The protein below binds the small molecule below.
Small molecule (SMILES): CC(=O)N[C@H]1[C@H](O[C@H]2[C@H](O)[C@@H](NC(C)=O)CO[C@@H]2CO)O[C@H](CO)[C@@H](O[C@H]2O[C@H](CO)[C@@H](O)[C@H](O)[C@@H]2O)[C@@H]1O

Sequence of chain 3.A:
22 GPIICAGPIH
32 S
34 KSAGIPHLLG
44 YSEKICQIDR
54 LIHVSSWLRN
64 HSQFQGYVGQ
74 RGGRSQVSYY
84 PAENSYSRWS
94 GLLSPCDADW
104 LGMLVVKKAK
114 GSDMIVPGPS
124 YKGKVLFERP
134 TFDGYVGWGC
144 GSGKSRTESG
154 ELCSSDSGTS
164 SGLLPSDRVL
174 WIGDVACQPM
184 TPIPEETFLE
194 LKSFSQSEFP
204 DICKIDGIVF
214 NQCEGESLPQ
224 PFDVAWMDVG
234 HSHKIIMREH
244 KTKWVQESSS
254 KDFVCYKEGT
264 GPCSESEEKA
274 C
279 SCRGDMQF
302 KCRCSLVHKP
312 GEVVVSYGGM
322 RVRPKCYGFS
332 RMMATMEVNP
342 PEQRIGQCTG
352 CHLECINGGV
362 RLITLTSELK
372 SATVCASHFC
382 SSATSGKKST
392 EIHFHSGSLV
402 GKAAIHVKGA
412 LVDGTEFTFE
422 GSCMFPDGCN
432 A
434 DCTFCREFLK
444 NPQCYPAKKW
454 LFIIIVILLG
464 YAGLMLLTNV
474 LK

Binding-site contacts:
Ligand atom C3 contacts residue ASN63 of chain 3.A at 3.8 Å.
Ligand atom O7 contacts residue HIS64 of chain 3.A at 4.2 Å.
Ligand atom C4 contacts residue ASN63 of chain 3.A at 4.2 Å.
Ligand atom O5 contacts residue HIS40 of chain 3.A at 3.7 Å.
Ligand atom N2 contacts residue ASN63 of chain 3.A at 2.9 Å (h-bond).
Ligand atom C7 contacts residue SER59 of chain 3.A at 4.0 Å.
Ligand atom C8 contacts residue ASN63 of chain 3.A at 4.2 Å.
Ligand atom O6 contacts residue LEU41 of chain 3.A at 4.5 Å.
Ligand atom C7 contacts residue HIS56 of chain 3.A at 4.3 Å.
Ligand atom C8 contacts residue TRP60 of chain 3.A at 3.6 Å (hydrophobic).
Ligand atom C7 contacts residue ASN63 of chain 3.A at 3.0 Å.
Ligand atom C6 contacts residue LEU42 of chain 3.A at 4.4 Å (hydrophobic).
Ligand atom C7 contacts residue TRP60 of chain 3.A at 4.4 Å (hydrophobic).
Ligand atom O7 contacts residue ASN63 of chain 3.A at 2.7 Å (h-bond).
Ligand atom O6 contacts residue HIS40 of chain 3.A at 1.4 Å.
Ligand atom O5 contacts residue ASN63 of chain 3.A at 2.4 Å (h-bond).
Ligand atom C5 contacts residue HIS40 of chain 3.A at 3.6 Å.
Ligand atom C8 contacts residue SER59 of chain 3.A at 3.3 Å.
Ligand atom C2 contacts residue ASN63 of chain 3.A at 2.5 Å.
Ligand atom N2 contacts residue HIS56 of chain 3.A at 4.5 Å.
Ligand atom C5 contacts residue ASN63 of chain 3.A at 3.7 Å.
Ligand atom C1 contacts residue ASN63 of chain 3.A at 1.4 Å.
Ligand atom C8 contacts residue HIS56 of chain 3.A at 3.4 Å.
Ligand atom N2 contacts residue SER59 of chain 3.A at 3.7 Å.
Ligand atom C1 contacts residue SER59 of chain 3.A at 4.4 Å.
Ligand atom C6 contacts residue HIS40 of chain 3.A at 2.3 Å.